Sequence of chain 1.K:
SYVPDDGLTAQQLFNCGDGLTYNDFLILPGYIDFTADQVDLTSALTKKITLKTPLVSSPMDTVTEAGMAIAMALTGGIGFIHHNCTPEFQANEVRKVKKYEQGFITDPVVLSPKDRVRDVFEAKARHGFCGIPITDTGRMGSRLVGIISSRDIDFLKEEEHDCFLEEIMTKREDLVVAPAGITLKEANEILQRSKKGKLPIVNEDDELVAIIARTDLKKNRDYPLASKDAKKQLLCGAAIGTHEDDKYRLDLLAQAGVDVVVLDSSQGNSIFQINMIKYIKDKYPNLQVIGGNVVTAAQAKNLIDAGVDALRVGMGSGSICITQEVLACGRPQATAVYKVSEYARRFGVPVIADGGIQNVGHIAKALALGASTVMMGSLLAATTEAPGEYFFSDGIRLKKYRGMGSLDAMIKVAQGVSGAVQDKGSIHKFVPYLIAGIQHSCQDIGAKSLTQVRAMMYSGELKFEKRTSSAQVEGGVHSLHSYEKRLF

Binding-site contacts:
Ligand atom O1P contacts residue GLY371 of chain 1.K at 2.4 Å (h-bond).
Ligand atom C2 contacts residue CYS336 of chain 1.K at 3.5 Å (hydrophobic).
Ligand atom O6 contacts residue GLY418 of chain 1.K at 3.1 Å.
Ligand atom C5 contacts residue MET419 of chain 1.K at 3.4 Å (hydrophobic).
Ligand atom C3' contacts residue ARG327 of chain 1.K at 3.4 Å.
Ligand atom O3' contacts residue ARG327 of chain 1.K at 2.6 Å (salt-bridge).
Ligand atom C4 contacts residue MET419 of chain 1.K at 3.5 Å (hydrophobic).
Ligand atom O1P contacts residue GLY333 of chain 1.K at 3.4 Å.
Ligand atom O6 contacts residue GLY420 of chain 1.K at 2.6 Å (h-bond).
Ligand atom C5 contacts residue ILE335 of chain 1.K at 3.6 Å (hydrophobic).
Ligand atom O3P contacts residue SER334 of chain 1.K at 3.3 Å.
Ligand atom C6 contacts residue GLY420 of chain 1.K at 3.2 Å.
Ligand atom O1P contacts residue GLY370 of chain 1.K at 3.2 Å.
Ligand atom O2' contacts residue MET419 of chain 1.K at 3.4 Å.
Ligand atom O3P contacts residue TYR416 of chain 1.K at 3.0 Å (h-bond).
Ligand atom O2' contacts residue NAD1 of chain 1.WA at 3.0 Å (h-bond).
Ligand atom P contacts residue SER393 of chain 1.K at 3.2 Å.
Ligand atom C1' contacts residue NAD1 of chain 1.WA at 3.3 Å.
Ligand atom C4 contacts residue NAD1 of chain 1.WA at 3.6 Å.
Ligand atom O2P contacts residue SER393 of chain 1.K at 2.8 Å (h-bond).
Ligand atom N7 contacts residue GLY418 of chain 1.K at 3.3 Å.
Ligand atom O3' contacts residue MET390 of chain 1.K at 3.6 Å (h-bond).
Ligand atom C2' contacts residue ARG327 of chain 1.K at 3.4 Å.
Ligand atom C2 contacts residue NAD1 of chain 1.WA at 3.4 Å.
Ligand atom O3P contacts residue SER393 of chain 1.K at 2.3 Å (h-bond).
Ligand atom N1 contacts residue GLN446 of chain 1.K at 2.6 Å (h-bond).
Ligand atom C6 contacts residue GLN446 of chain 1.K at 3.5 Å.
Ligand atom O6 contacts residue MET419 of chain 1.K at 3.2 Å (h-bond).
Ligand atom O3' contacts residue ASP369 of chain 1.K at 3.1 Å (salt-bridge).
Ligand atom O2' contacts residue ARG327 of chain 1.K at 2.4 Å (salt-bridge).
Ligand atom O6 contacts residue GLY447 of chain 1.K at 3.3 Å.
Ligand atom O5' contacts residue GLY370 of chain 1.K at 3.4 Å.
Ligand atom N9 contacts residue MET419 of chain 1.K at 3.6 Å.
Ligand atom N7 contacts residue MET419 of chain 1.K at 3.3 Å (h-bond).
Ligand atom O2P contacts residue GLY392 of chain 1.K at 3.0 Å (h-bond).
Ligand atom C2 contacts residue GLN446 of chain 1.K at 3.4 Å.
Ligand atom N7 contacts residue ILE335 of chain 1.K at 3.3 Å.
Ligand atom O6 contacts residue ILE335 of chain 1.K at 3.3 Å.
Ligand atom O1P contacts residue SER334 of chain 1.K at 2.6 Å (h-bond).
Ligand atom N3 contacts residue NAD1 of chain 1.WA at 3.1 Å.

The small molecule below binds the protein below.
Small molecule (SMILES): O=c1[nH]cnc2c1ncn2[C@@H]1O[C@H](COP(=O)(O)O)[C@@H](O)[C@H]1O